Sequence of chain 1.A:
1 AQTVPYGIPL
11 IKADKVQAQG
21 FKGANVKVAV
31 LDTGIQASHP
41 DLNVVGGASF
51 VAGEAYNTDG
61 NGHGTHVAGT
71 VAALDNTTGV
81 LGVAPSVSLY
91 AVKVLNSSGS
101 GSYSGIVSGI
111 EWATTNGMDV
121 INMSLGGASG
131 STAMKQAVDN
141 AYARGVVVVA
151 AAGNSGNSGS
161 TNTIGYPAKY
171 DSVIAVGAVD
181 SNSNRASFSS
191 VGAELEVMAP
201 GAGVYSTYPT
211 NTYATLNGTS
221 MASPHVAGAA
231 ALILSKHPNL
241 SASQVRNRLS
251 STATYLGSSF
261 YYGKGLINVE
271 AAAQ

Binding-site contacts:
Ligand atom O contacts residue ASN154 of chain 1.A at 3.8 Å.
Ligand atom C31 contacts residue GLY126 of chain 1.A at 3.5 Å.
Ligand atom C36 contacts residue LEU125 of chain 1.A at 4.2 Å (hydrophobic).
Ligand atom C32 contacts residue SER124 of chain 1.A at 4.2 Å.
Ligand atom C34 contacts residue GLY127 of chain 1.A at 4.0 Å.
Ligand atom C3 contacts residue ALA151 of chain 1.A at 3.8 Å (hydrophobic).
Ligand atom C35 contacts residue GLY126 of chain 1.A at 3.1 Å.
Ligand atom C3 contacts residue SER220 of chain 1.A at 2.8 Å.
Ligand atom C34 contacts residue LEU125 of chain 1.A at 3.8 Å (hydrophobic).
Ligand atom C1 contacts residue SER220 of chain 1.A at 1.4 Å.
Ligand atom C34 contacts residue GLY153 of chain 1.A at 4.0 Å.
Ligand atom C32 contacts residue ALA151 of chain 1.A at 3.5 Å (hydrophobic).
Ligand atom C31 contacts residue LEU125 of chain 1.A at 3.5 Å (hydrophobic).
Ligand atom C31 contacts residue SER220 of chain 1.A at 4.2 Å.
Ligand atom C36 contacts residue GLY126 of chain 1.A at 3.8 Å.
Ligand atom C1 contacts residue ASN154 of chain 1.A at 3.9 Å.
Ligand atom C33 contacts residue GLY126 of chain 1.A at 2.7 Å.
Ligand atom C33 contacts residue ALA151 of chain 1.A at 3.5 Å (hydrophobic).
Ligand atom C3 contacts residue SER124 of chain 1.A at 3.8 Å.
Ligand atom C2 contacts residue HIS63 of chain 1.A at 4.2 Å.
Ligand atom C32 contacts residue LEU125 of chain 1.A at 2.7 Å (hydrophobic).
Ligand atom C35 contacts residue LEU125 of chain 1.A at 4.3 Å (hydrophobic).
Ligand atom C33 contacts residue LEU125 of chain 1.A at 2.8 Å (hydrophobic).
Ligand atom C3 contacts residue LEU125 of chain 1.A at 3.8 Å (hydrophobic).
Ligand atom C34 contacts residue GLY126 of chain 1.A at 2.8 Å.
Ligand atom C33 contacts residue GLY153 of chain 1.A at 4.1 Å.
Ligand atom O contacts residue SER220 of chain 1.A at 2.1 Å (h-bond).
Ligand atom C2 contacts residue SER124 of chain 1.A at 4.0 Å.
Ligand atom C31 contacts residue ALA151 of chain 1.A at 4.1 Å (hydrophobic).
Ligand atom C1 contacts residue HIS63 of chain 1.A at 3.3 Å.
Ligand atom C31 contacts residue SER124 of chain 1.A at 4.4 Å.
Ligand atom C3 contacts residue ASN154 of chain 1.A at 4.3 Å.
Ligand atom C32 contacts residue GLY126 of chain 1.A at 3.0 Å.
Ligand atom C1 contacts residue SER124 of chain 1.A at 4.1 Å.
Ligand atom C32 contacts residue GLY153 of chain 1.A at 4.4 Å.
Ligand atom C2 contacts residue ASN154 of chain 1.A at 3.9 Å.
Ligand atom C2 contacts residue SER220 of chain 1.A at 2.5 Å.
Ligand atom C35 contacts residue GLY153 of chain 1.A at 4.2 Å.
Ligand atom O contacts residue HIS63 of chain 1.A at 3.0 Å (h-bond).

This small molecule binds to this protein.
Small molecule (SMILES): O=C(O)/C=C/c1ccccc1